Binding-site contacts:
Ligand atom O3A contacts residue LYS53 of chain 1.E at 2.6 Å (salt-bridge).
Ligand atom O2G contacts residue GLU71 of chain 1.E at 3.5 Å (salt-bridge).
Ligand atom PA contacts residue LYS53 of chain 1.E at 3.1 Å.
Ligand atom O2' contacts residue ASP112 of chain 1.E at 2.4 Å (salt-bridge).
Ligand atom N1 contacts residue HIS107 of chain 1.E at 3.7 Å.
Ligand atom C5' contacts residue VAL38 of chain 1.E at 3.5 Å (hydrophobic).
Ligand atom PA contacts residue MG1 of chain 1.N at 3.6 Å.
Ligand atom N6 contacts residue THR106 of chain 1.E at 3.2 Å (h-bond).
Ligand atom O1B contacts residue ASP168 of chain 1.E at 2.8 Å (salt-bridge).
Ligand atom O3B contacts residue ASP168 of chain 1.E at 3.7 Å.
Ligand atom O3' contacts residue ASP112 of chain 1.E at 3.4 Å (salt-bridge).
Ligand atom O2A contacts residue ASN155 of chain 1.E at 2.8 Å (h-bond).
Ligand atom PB contacts residue ASP168 of chain 1.E at 3.6 Å.
Ligand atom PB contacts residue MG1 of chain 1.N at 3.6 Å.
Ligand atom N6 contacts residue ALA51 of chain 1.E at 3.5 Å.
Ligand atom O4' contacts residue VAL38 of chain 1.E at 3.3 Å.
Ligand atom O2A contacts residue ASP168 of chain 1.E at 2.5 Å (salt-bridge).
Ligand atom C6 contacts residue ALA51 of chain 1.E at 3.6 Å (hydrophobic).
Ligand atom PB contacts residue LYS53 of chain 1.E at 3.3 Å.
Ligand atom O1A contacts residue LYS53 of chain 1.E at 2.7 Å (salt-bridge).
Ligand atom O3' contacts residue SER154 of chain 1.E at 2.6 Å (h-bond).
Ligand atom N1 contacts residue MET109 of chain 1.E at 3.1 Å (h-bond).
Ligand atom N6 contacts residue ILE84 of chain 1.E at 3.8 Å.
Ligand atom C3' contacts residue SER154 of chain 1.E at 3.5 Å.
Ligand atom C2' contacts residue ASP112 of chain 1.E at 3.4 Å.
Ligand atom O2G contacts residue ASP168 of chain 1.E at 3.1 Å (salt-bridge).
Ligand atom O2G contacts residue LYS53 of chain 1.E at 3.8 Å.
Ligand atom PG contacts residue ASP168 of chain 1.E at 3.5 Å.
Ligand atom O2A contacts residue MG1 of chain 1.N at 2.2 Å.
Ligand atom C2 contacts residue MET109 of chain 1.E at 3.5 Å (hydrophobic).
Ligand atom C8 contacts residue VAL38 of chain 1.E at 3.6 Å (hydrophobic).
Ligand atom S1G contacts residue ASP168 of chain 1.E at 2.9 Å (salt-bridge).
Ligand atom O1B contacts residue MG1 of chain 1.N at 2.2 Å.
Ligand atom O5' contacts residue VAL38 of chain 1.E at 3.7 Å.
Ligand atom C6 contacts residue HIS107 of chain 1.E at 3.8 Å.
Ligand atom O2B contacts residue SER37 of chain 1.E at 3.0 Å (h-bond).
Ligand atom O3B contacts residue LYS53 of chain 1.E at 2.7 Å (salt-bridge).
Ligand atom N6 contacts residue HIS107 of chain 1.E at 2.9 Å (h-bond).
Ligand atom PA contacts residue ASP168 of chain 1.E at 3.6 Å.
Ligand atom O2G contacts residue GLY170 of chain 1.E at 3.7 Å.

A protein and the small-molecule ligand that binds it are described below.
Small molecule (SMILES): Nc1ncnc2c1ncn2[C@@H]1O[C@H](COP(=O)(O)OP(=O)(O)OP(O)(O)=S)[C@@H](O)[C@H]1O

Sequence of chain 1.E:
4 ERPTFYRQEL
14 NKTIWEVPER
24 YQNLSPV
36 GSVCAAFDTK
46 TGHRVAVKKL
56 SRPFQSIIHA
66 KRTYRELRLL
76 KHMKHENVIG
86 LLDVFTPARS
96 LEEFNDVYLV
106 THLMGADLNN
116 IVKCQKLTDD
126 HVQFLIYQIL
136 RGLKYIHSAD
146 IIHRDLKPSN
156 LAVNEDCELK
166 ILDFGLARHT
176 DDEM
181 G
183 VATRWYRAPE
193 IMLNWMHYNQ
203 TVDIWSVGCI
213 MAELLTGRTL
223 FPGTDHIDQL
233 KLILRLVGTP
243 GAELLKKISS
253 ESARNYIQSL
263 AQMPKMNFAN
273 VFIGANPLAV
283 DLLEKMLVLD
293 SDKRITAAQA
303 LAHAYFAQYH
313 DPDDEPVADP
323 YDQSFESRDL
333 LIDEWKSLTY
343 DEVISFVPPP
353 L